Binding-site contacts:
Ligand atom C3 contacts residue PHE44 of chain 1.A at 4.4 Å (hydrophobic).
Ligand atom C1 contacts residue LEU33 of chain 1.A at 3.4 Å (hydrophobic).
Ligand atom N1 contacts residue PHE44 of chain 1.A at 4.2 Å.
Ligand atom C2 contacts residue ILE108 of chain 1.A at 4.0 Å (hydrophobic).
Ligand atom C2 contacts residue HEM1 of chain 1.B at 3.9 Å.
Ligand atom C2 contacts residue LEU30 of chain 1.A at 3.4 Å (hydrophobic).
Ligand atom C1 contacts residue PHE44 of chain 1.A at 3.4 Å (hydrophobic).
Ligand atom C3 contacts residue VAL69 of chain 1.A at 3.5 Å (hydrophobic).
Ligand atom C3 contacts residue ILE108 of chain 1.A at 3.8 Å (hydrophobic).
Ligand atom N1 contacts residue HIS65 of chain 1.A at 3.7 Å.
Ligand atom O1 contacts residue VAL69 of chain 1.A at 3.4 Å.
Ligand atom O1 contacts residue HEM1 of chain 1.B at 2.8 Å.
Ligand atom O1 contacts residue PHE44 of chain 1.A at 3.4 Å.
Ligand atom C1 contacts residue LEU30 of chain 1.A at 3.7 Å (hydrophobic).
Ligand atom N1 contacts residue HEM1 of chain 1.B at 1.8 Å.
Ligand atom C2 contacts residue VAL69 of chain 1.A at 4.0 Å (hydrophobic).
Ligand atom C2 contacts residue HIS65 of chain 1.A at 4.5 Å.
Ligand atom N1 contacts residue VAL69 of chain 1.A at 3.5 Å.
Ligand atom C3 contacts residue HEM1 of chain 1.B at 3.0 Å.
Ligand atom N1 contacts residue HIS94 of chain 1.A at 3.9 Å.
Ligand atom C2 contacts residue PHE44 of chain 1.A at 3.5 Å (hydrophobic).
Ligand atom O1 contacts residue HIS65 of chain 1.A at 2.5 Å (h-bond).
Ligand atom C1 contacts residue ILE108 of chain 1.A at 3.7 Å (hydrophobic).
Ligand atom C1 contacts residue HEM1 of chain 1.B at 3.7 Å.

A small-molecule ligand and the protein it binds are described below.
Small molecule (SMILES): CCCN=O

Sequence of chain 1.A:
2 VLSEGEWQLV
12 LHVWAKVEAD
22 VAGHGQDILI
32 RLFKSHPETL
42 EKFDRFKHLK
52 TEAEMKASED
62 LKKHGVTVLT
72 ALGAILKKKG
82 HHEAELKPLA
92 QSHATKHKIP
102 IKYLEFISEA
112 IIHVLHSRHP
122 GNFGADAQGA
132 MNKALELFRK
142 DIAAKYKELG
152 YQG